This small molecule binds to this protein.
Small molecule (SMILES): Cc1ccc(-n2nc3ccc(NC(=O)COc4ccccc4C)cc3n2)cc1

Binding-site contacts:
Ligand atom C16 contacts residue ASN199 of chain 2.A at 3.7 Å.
Ligand atom N33 contacts residue GLU200 of chain 2.A at 3.6 Å.
Ligand atom N32 contacts residue LEU203 of chain 2.A at 3.6 Å.
Ligand atom C16 contacts residue TRP227 of chain 2.A at 3.4 Å (hydrophobic).
Ligand atom O22 contacts residue ILE127 of chain 2.A at 3.7 Å.
Ligand atom C38 contacts residue PHE204 of chain 2.A at 3.6 Å (hydrophobic).
Ligand atom C24 contacts residue ASN199 of chain 2.A at 3.7 Å.
Ligand atom C36 contacts residue LEU203 of chain 2.A at 3.6 Å (hydrophobic).
Ligand atom O22 contacts residue PHE130 of chain 2.A at 3.5 Å.
Ligand atom C45 contacts residue PHE204 of chain 2.A at 3.2 Å (hydrophobic).
Ligand atom C16 contacts residue ILE127 of chain 2.A at 3.6 Å (hydrophobic).
Ligand atom C40 contacts residue THR141 of chain 2.A at 3.4 Å.
Ligand atom C05 contacts residue TRP123 of chain 2.A at 3.5 Å (hydrophobic).
Ligand atom C23 contacts residue PHE130 of chain 2.A at 3.6 Å (hydrophobic).
Ligand atom C45 contacts residue THR141 of chain 2.A at 3.0 Å.
Ligand atom C24 contacts residue PHE130 of chain 2.A at 3.5 Å (hydrophobic).
Ligand atom N20 contacts residue ASN196 of chain 2.A at 3.2 Å (h-bond).
Ligand atom C36 contacts residue PHE134 of chain 2.A at 3.6 Å (hydrophobic).
Ligand atom N34 contacts residue TRP158 of chain 2.A at 3.3 Å.
Ligand atom C10 contacts residue THR169 of chain 2.A at 3.3 Å.
Ligand atom O15 contacts residue ASN196 of chain 2.A at 3.7 Å.
Ligand atom C01 contacts residue TYR168 of chain 2.A at 3.7 Å (hydrophobic).
Ligand atom N34 contacts residue GLU200 of chain 2.A at 3.6 Å.
Ligand atom N34 contacts residue PHE134 of chain 2.A at 3.6 Å.
Ligand atom O15 contacts residue PHE130 of chain 2.A at 3.4 Å.
Ligand atom C01 contacts residue THR169 of chain 2.A at 3.4 Å.
Ligand atom N33 contacts residue PHE134 of chain 2.A at 3.5 Å.
Ligand atom C35 contacts residue PHE134 of chain 2.A at 3.6 Å (hydrophobic).
Ligand atom C11 contacts residue ASN196 of chain 2.A at 3.6 Å.
Ligand atom C19 contacts residue PHE130 of chain 2.A at 3.3 Å (hydrophobic).
Ligand atom C11 contacts residue TRP165 of chain 2.A at 3.4 Å (hydrophobic).
Ligand atom N20 contacts residue PHE130 of chain 2.A at 3.5 Å.
Ligand atom N32 contacts residue PHE134 of chain 2.A at 3.5 Å.
Ligand atom C19 contacts residue ASN199 of chain 2.A at 3.3 Å.
Ligand atom O15 contacts residue TRP227 of chain 2.A at 3.6 Å.
Ligand atom C43 contacts residue TRP158 of chain 2.A at 3.7 Å (hydrophobic).
Ligand atom C11 contacts residue THR169 of chain 2.A at 3.3 Å.
Ligand atom O22 contacts residue ASN199 of chain 2.A at 2.8 Å (h-bond).
Ligand atom C28 contacts residue ASN196 of chain 2.A at 3.4 Å.
Ligand atom C26 contacts residue MET162 of chain 2.A at 3.5 Å (hydrophobic).

Sequence of chain 2.A:
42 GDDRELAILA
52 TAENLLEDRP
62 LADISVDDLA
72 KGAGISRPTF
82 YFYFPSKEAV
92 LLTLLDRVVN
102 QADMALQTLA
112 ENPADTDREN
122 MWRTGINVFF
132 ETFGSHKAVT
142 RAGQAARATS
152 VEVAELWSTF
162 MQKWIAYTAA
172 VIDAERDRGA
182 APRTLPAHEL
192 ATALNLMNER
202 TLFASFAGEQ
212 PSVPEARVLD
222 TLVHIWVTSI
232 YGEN